Sequence of chain 13.A:
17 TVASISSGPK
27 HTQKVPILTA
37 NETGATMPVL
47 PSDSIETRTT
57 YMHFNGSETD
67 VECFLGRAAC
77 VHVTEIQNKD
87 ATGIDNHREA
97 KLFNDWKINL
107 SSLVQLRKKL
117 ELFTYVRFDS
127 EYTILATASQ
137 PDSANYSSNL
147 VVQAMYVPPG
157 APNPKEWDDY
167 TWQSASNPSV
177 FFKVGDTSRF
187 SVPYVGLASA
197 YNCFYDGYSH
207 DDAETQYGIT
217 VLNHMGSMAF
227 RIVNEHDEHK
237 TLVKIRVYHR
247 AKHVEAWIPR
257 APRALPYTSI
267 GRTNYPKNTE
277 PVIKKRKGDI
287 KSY

Sequence of chain 14.C:
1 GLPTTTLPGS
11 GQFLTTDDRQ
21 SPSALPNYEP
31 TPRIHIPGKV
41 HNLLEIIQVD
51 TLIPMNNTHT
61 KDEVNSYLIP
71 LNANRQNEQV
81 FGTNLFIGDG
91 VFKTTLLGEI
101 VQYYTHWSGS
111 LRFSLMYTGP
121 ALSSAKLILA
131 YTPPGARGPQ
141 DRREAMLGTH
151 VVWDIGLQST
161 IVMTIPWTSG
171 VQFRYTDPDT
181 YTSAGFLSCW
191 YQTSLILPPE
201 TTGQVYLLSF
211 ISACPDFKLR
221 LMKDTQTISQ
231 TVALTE

This small molecule binds to this protein.
Small molecule (SMILES): Cc1cc(CCCOc2c(C)cc(-c3noc(C(F)(F)F)n3)cc2C)on1

Sequence of chain 13.C:
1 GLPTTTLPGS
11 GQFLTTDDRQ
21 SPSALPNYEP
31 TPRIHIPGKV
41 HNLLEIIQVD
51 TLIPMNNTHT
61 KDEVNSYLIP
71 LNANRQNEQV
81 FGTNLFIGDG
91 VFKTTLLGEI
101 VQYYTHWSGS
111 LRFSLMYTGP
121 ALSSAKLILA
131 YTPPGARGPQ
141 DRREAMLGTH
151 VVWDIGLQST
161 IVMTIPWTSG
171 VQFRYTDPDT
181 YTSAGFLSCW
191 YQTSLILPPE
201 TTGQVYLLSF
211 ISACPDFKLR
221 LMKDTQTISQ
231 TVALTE

Binding-site contacts:
Ligand atom F3 contacts residue MET151 of chain 13.A at 3.7 Å.
Ligand atom CM2 contacts residue TYR128 of chain 13.A at 3.4 Å (hydrophobic).
Ligand atom O1A contacts residue PRO174 of chain 13.A at 3.5 Å.
Ligand atom C5B contacts residue TYR152 of chain 13.A at 3.5 Å (hydrophobic).
Ligand atom C2C contacts residue TYR128 of chain 13.A at 3.2 Å (hydrophobic).
Ligand atom CM2 contacts residue ILE104 of chain 13.A at 3.6 Å (hydrophobic).
Ligand atom C2A contacts residue PHE186 of chain 13.A at 3.5 Å (hydrophobic).
Ligand atom F3 contacts residue VAL176 of chain 13.A at 3.6 Å.
Ligand atom C3A contacts residue PHE186 of chain 13.A at 3.7 Å (hydrophobic).
Ligand atom CM4 contacts residue ALA150 of chain 13.A at 3.6 Å (hydrophobic).
Ligand atom C6B contacts residue TYR152 of chain 13.A at 3.6 Å (hydrophobic).
Ligand atom F3 contacts residue TYR152 of chain 13.A at 3.6 Å.
Ligand atom F3 contacts residue ALA150 of chain 13.A at 2.7 Å.
Ligand atom C4 contacts residue TYR197 of chain 13.A at 3.4 Å (hydrophobic).
Ligand atom C3 contacts residue LEU106 of chain 13.A at 3.8 Å (hydrophobic).
Ligand atom CM6 contacts residue TYR152 of chain 13.A at 3.4 Å (hydrophobic).
Ligand atom N3A contacts residue PHE186 of chain 13.A at 3.4 Å.
Ligand atom N1A contacts residue ALA24 of chain 13.C at 3.2 Å.
Ligand atom C3C contacts residue TYR128 of chain 13.A at 3.3 Å (hydrophobic).
Ligand atom CM2 contacts residue MET224 of chain 13.A at 3.5 Å (hydrophobic).
Ligand atom F2 contacts residue VAL176 of chain 13.A at 2.7 Å.
Ligand atom C1C contacts residue TYR197 of chain 13.A at 3.5 Å (hydrophobic).
Ligand atom C2C contacts residue ILE104 of chain 13.A at 3.8 Å (hydrophobic).
Ligand atom O1A contacts residue ALA24 of chain 13.C at 3.3 Å.
Ligand atom C1C contacts residue TYR128 of chain 13.A at 3.5 Å (hydrophobic).
Ligand atom N1A contacts residue PRO174 of chain 13.A at 3.5 Å.
Ligand atom F3 contacts residue PRO174 of chain 13.A at 2.9 Å.
Ligand atom C2A contacts residue TYR152 of chain 13.A at 3.7 Å (hydrophobic).
Ligand atom C3B contacts residue MET224 of chain 13.A at 3.6 Å (hydrophobic).
Ligand atom CM3 contacts residue ASN219 of chain 13.A at 3.8 Å.
Ligand atom CM6 contacts residue LEU25 of chain 13.C at 3.8 Å (hydrophobic).
Ligand atom N3A contacts residue TYR152 of chain 13.A at 3.8 Å.
Ligand atom F1 contacts residue MET224 of chain 13.A at 3.6 Å.
Ligand atom F1 contacts residue ALA150 of chain 13.A at 3.8 Å.
Ligand atom O1 contacts residue MET221 of chain 13.A at 3.7 Å.
Ligand atom F1 contacts residue PHE186 of chain 13.A at 3.8 Å.
Ligand atom CM6 contacts residue VAL188 of chain 13.A at 3.8 Å (hydrophobic).
Ligand atom CM4 contacts residue VAL176 of chain 13.A at 3.8 Å (hydrophobic).
Ligand atom C2B contacts residue ILE104 of chain 13.A at 3.8 Å (hydrophobic).
Ligand atom F3 contacts residue SER175 of chain 13.A at 2.8 Å.